Sequence of chain 1.A:
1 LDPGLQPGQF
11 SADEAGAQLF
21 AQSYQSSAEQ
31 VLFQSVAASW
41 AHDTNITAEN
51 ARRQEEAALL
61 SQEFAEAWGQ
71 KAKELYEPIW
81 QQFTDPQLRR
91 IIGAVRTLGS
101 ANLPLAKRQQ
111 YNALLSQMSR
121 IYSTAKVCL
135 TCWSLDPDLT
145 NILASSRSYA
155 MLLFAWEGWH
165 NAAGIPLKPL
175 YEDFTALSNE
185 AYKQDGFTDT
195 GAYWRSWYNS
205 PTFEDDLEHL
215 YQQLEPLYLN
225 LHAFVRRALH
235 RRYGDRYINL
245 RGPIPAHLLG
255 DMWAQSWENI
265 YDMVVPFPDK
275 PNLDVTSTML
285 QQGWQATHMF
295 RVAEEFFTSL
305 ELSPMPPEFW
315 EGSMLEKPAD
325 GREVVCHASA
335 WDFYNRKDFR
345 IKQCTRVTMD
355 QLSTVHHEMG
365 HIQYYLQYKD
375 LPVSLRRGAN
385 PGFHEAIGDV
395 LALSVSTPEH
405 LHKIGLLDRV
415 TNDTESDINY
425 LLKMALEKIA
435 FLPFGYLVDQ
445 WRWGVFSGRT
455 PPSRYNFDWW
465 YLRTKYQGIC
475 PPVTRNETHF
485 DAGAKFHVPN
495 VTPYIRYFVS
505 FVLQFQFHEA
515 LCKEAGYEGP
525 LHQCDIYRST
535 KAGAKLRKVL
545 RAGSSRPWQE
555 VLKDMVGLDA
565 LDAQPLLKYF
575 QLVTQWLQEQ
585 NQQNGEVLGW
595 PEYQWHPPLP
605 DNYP

Binding-site contacts:
Ligand atom C8 contacts residue ARG53 of chain 1.A at 3.8 Å.
Ligand atom C6 contacts residue ASN50 of chain 1.A at 3.7 Å.
Ligand atom C5 contacts residue ASN45 of chain 1.A at 3.6 Å.
Ligand atom C6 contacts residue GLU49 of chain 1.A at 4.3 Å.
Ligand atom C1 contacts residue ASN45 of chain 1.A at 1.4 Å.
Ligand atom C8 contacts residue ASP324 of chain 1.A at 4.3 Å.
Ligand atom O5 contacts residue THR47 of chain 1.A at 4.1 Å.
Ligand atom C6 contacts residue THR47 of chain 1.A at 3.9 Å.
Ligand atom C1 contacts residue THR47 of chain 1.A at 4.5 Å.
Ligand atom O6 contacts residue GLU49 of chain 1.A at 3.6 Å.
Ligand atom C5 contacts residue THR47 of chain 1.A at 4.5 Å.
Ligand atom O5 contacts residue ASN50 of chain 1.A at 3.1 Å (h-bond).
Ligand atom O5 contacts residue ASN45 of chain 1.A at 2.3 Å (h-bond).
Ligand atom O7 contacts residue ASN45 of chain 1.A at 3.5 Å (h-bond).
Ligand atom C2 contacts residue ASN45 of chain 1.A at 2.4 Å.
Ligand atom C8 contacts residue GLU49 of chain 1.A at 3.8 Å.
Ligand atom C5 contacts residue ASN50 of chain 1.A at 4.2 Å.
Ligand atom C7 contacts residue ASN45 of chain 1.A at 3.5 Å.
Ligand atom C3 contacts residue ASN45 of chain 1.A at 3.8 Å.
Ligand atom O6 contacts residue THR47 of chain 1.A at 2.7 Å (h-bond).
Ligand atom C7 contacts residue ARG326 of chain 1.A at 4.4 Å.
Ligand atom C4 contacts residue ASN45 of chain 1.A at 4.2 Å.
Ligand atom N2 contacts residue ARG53 of chain 1.A at 4.4 Å.
Ligand atom O6 contacts residue ASN50 of chain 1.A at 3.8 Å.
Ligand atom C8 contacts residue ARG326 of chain 1.A at 3.6 Å.
Ligand atom N2 contacts residue ASN45 of chain 1.A at 3.0 Å (h-bond).
Ligand atom C1 contacts residue ASN50 of chain 1.A at 3.9 Å.

This small molecule binds to this protein.
Small molecule (SMILES): CC(=O)N[C@H]1[C@H](O[C@H]2[C@H](O)[C@@H](NC(C)=O)CO[C@@H]2CO)O[C@H](CO)[C@@H](O)[C@@H]1O